This protein binds this small molecule.
Small molecule (SMILES): Nc1ncnc2c1ncn2[C@@H]1O[C@H](C[S@+](CC[C@H]([NH3+])C(=O)[O-])CC(=O)[O-])[C@@H](O)[C@H]1O

Sequence of chain 1.A:
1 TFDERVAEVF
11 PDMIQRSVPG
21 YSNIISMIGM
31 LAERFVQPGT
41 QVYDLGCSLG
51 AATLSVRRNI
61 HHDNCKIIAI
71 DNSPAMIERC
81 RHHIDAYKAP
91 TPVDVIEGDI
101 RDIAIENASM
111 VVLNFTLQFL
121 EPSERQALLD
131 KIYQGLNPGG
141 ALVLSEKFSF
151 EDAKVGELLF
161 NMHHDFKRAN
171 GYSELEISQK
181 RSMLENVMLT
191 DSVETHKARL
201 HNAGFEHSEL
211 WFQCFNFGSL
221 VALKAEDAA

Binding-site contacts:
Ligand atom N contacts residue GLY46 of chain 1.A at 2.9 Å (h-bond).
Ligand atom N1 contacts residue ILE100 of chain 1.A at 3.0 Å (h-bond).
Ligand atom OZ2 contacts residue PHE119 of chain 1.A at 3.3 Å.
Ligand atom N6 contacts residue ASP99 of chain 1.A at 3.1 Å (salt-bridge).
Ligand atom C3' contacts residue SER48 of chain 1.A at 3.5 Å.
Ligand atom OZ1 contacts residue ARG181 of chain 1.A at 3.0 Å (salt-bridge).
Ligand atom O2' contacts residue SER73 of chain 1.A at 3.5 Å.
Ligand atom C2' contacts residue ASP71 of chain 1.A at 3.5 Å.
Ligand atom CA contacts residue GLY46 of chain 1.A at 3.5 Å.
Ligand atom O2' contacts residue ASP71 of chain 1.A at 2.6 Å (salt-bridge).
Ligand atom O contacts residue TYR21 of chain 1.A at 2.6 Å (h-bond).
Ligand atom CE contacts residue PHE115 of chain 1.A at 3.1 Å (hydrophobic).
Ligand atom C5 contacts residue ASN72 of chain 1.A at 3.4 Å.
Ligand atom N3 contacts residue ASP71 of chain 1.A at 3.5 Å.
Ligand atom SD contacts residue SER48 of chain 1.A at 2.9 Å (h-bond).
Ligand atom C3' contacts residue ASP71 of chain 1.A at 3.4 Å.
Ligand atom CG contacts residue GLY46 of chain 1.A at 3.3 Å.
Ligand atom N contacts residue ASN114 of chain 1.A at 2.8 Å (h-bond).
Ligand atom CG contacts residue SER48 of chain 1.A at 2.9 Å.
Ligand atom CZ contacts residue ARG181 of chain 1.A at 3.6 Å.
Ligand atom C1' contacts residue ASP71 of chain 1.A at 3.3 Å.
Ligand atom O3' contacts residue SER48 of chain 1.A at 2.7 Å (h-bond).
Ligand atom OZ2 contacts residue ARG181 of chain 1.A at 2.8 Å (salt-bridge).
Ligand atom C4 contacts residue ASN72 of chain 1.A at 3.1 Å.
Ligand atom C2 contacts residue ASN72 of chain 1.A at 3.3 Å.
Ligand atom C4' contacts residue SER48 of chain 1.A at 3.4 Å.
Ligand atom C2 contacts residue GLY98 of chain 1.A at 3.4 Å.
Ligand atom CA contacts residue ASN114 of chain 1.A at 3.5 Å.
Ligand atom N3 contacts residue ASN72 of chain 1.A at 3.2 Å (h-bond).
Ligand atom C5' contacts residue PHE115 of chain 1.A at 3.4 Å (hydrophobic).
Ligand atom N1 contacts residue ASP99 of chain 1.A at 3.5 Å.
Ligand atom N9 contacts residue ASN72 of chain 1.A at 3.5 Å (h-bond).
Ligand atom CB contacts residue SER48 of chain 1.A at 3.2 Å.
Ligand atom C contacts residue TYR21 of chain 1.A at 3.4 Å (hydrophobic).
Ligand atom N6 contacts residue LEU120 of chain 1.A at 3.5 Å.
Ligand atom CB contacts residue ASN114 of chain 1.A at 3.2 Å.
Ligand atom CZ contacts residue PHE119 of chain 1.A at 3.5 Å (hydrophobic).
Ligand atom OXT contacts residue ASN114 of chain 1.A at 2.8 Å (h-bond).
Ligand atom CG contacts residue ASN114 of chain 1.A at 3.5 Å.
Ligand atom O3' contacts residue ASP71 of chain 1.A at 2.6 Å (salt-bridge).